This protein binds this small molecule.
Small molecule (SMILES): C[C@H](CCC(=O)O)[C@H]1CC[C@H]2[C@@H]3CC[C@@H]4C[C@H](O)CC[C@]4(C)[C@H]3C[C@H](O)[C@]12C

Binding-site contacts:
Ligand atom C20 contacts residue VAL83 of chain 1.A at 3.7 Å (hydrophobic).
Ligand atom O4 contacts residue ASP98 of chain 1.A at 2.6 Å (salt-bridge).
Ligand atom C22 contacts residue TYR14 of chain 1.A at 3.7 Å (hydrophobic).
Ligand atom O3 contacts residue TYR54 of chain 1.A at 3.8 Å.
Ligand atom C23 contacts residue ASP98 of chain 1.A at 3.5 Å.
Ligand atom C16 contacts residue PHE115 of chain 1.A at 4.2 Å (hydrophobic).
Ligand atom C18 contacts residue LEU60 of chain 1.A at 3.9 Å (hydrophobic).
Ligand atom C5 contacts residue DXC1 of chain 1.C at 4.2 Å.
Ligand atom C21 contacts residue TYR14 of chain 1.A at 3.9 Å (hydrophobic).
Ligand atom O3 contacts residue ASP98 of chain 1.A at 3.5 Å (salt-bridge).
Ligand atom C23 contacts residue TYR54 of chain 1.A at 4.0 Å (hydrophobic).
Ligand atom C17 contacts residue GLU38 of chain 1.A at 4.3 Å.
Ligand atom O4 contacts residue ALA113 of chain 1.A at 4.2 Å.
Ligand atom C15 contacts residue PHE115 of chain 1.A at 3.9 Å (hydrophobic).
Ligand atom O4 contacts residue PHE81 of chain 1.A at 3.7 Å.
Ligand atom O1 contacts residue SER57 of chain 1.A at 3.5 Å (h-bond).
Ligand atom O2 contacts residue ARG41 of chain 1.A at 3.0 Å (salt-bridge).
Ligand atom O3 contacts residue TYR14 of chain 1.A at 3.5 Å (h-bond).
Ligand atom C24 contacts residue SER57 of chain 1.A at 3.9 Å.
Ligand atom O4 contacts residue TYR54 of chain 1.A at 4.3 Å.
Ligand atom C24 contacts residue LEU62 of chain 1.A at 4.1 Å (hydrophobic).
Ligand atom O3 contacts residue GLU38 of chain 1.A at 2.6 Å (salt-bridge).
Ligand atom C18 contacts residue PHE85 of chain 1.A at 3.4 Å (hydrophobic).
Ligand atom C1 contacts residue ARG41 of chain 1.A at 3.7 Å.
Ligand atom C23 contacts residue TYR14 of chain 1.A at 3.0 Å (hydrophobic).
Ligand atom C14 contacts residue LEU60 of chain 1.A at 4.3 Å (hydrophobic).
Ligand atom O1 contacts residue PHE53 of chain 1.A at 3.6 Å.
Ligand atom C6 contacts residue ARG41 of chain 1.A at 3.5 Å.
Ligand atom C8 contacts residue PHE115 of chain 1.A at 3.7 Å (hydrophobic).
Ligand atom C8 contacts residue VAL94 of chain 1.A at 4.3 Å (hydrophobic).
Ligand atom C11 contacts residue PHE115 of chain 1.A at 4.2 Å (hydrophobic).
Ligand atom O4 contacts residue TYR14 of chain 1.A at 2.6 Å (h-bond).
Ligand atom C23 contacts residue ALA113 of chain 1.A at 3.7 Å (hydrophobic).
Ligand atom C22 contacts residue GLU38 of chain 1.A at 3.5 Å.
Ligand atom C22 contacts residue PHE53 of chain 1.A at 4.2 Å (hydrophobic).
Ligand atom C23 contacts residue GLU38 of chain 1.A at 3.5 Å.
Ligand atom C15 contacts residue VAL94 of chain 1.A at 3.9 Å (hydrophobic).
Ligand atom O3 contacts residue ALA113 of chain 1.A at 3.2 Å.
Ligand atom C13 contacts residue SER57 of chain 1.A at 3.9 Å.
Ligand atom C16 contacts residue PRO96 of chain 1.A at 4.3 Å (hydrophobic).

Sequence of chain 1.A:
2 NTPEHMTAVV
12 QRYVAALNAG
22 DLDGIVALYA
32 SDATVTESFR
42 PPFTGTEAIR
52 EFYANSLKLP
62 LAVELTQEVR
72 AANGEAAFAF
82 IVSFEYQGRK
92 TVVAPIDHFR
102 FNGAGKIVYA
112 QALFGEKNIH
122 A